Sequence of chain 3.A:
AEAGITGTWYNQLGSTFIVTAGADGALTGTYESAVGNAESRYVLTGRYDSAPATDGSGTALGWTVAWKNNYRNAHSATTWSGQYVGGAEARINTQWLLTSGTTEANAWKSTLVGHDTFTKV

The small molecule below binds the protein below.
Small molecule (SMILES): NC(=O)CC[C@H](NC(=O)[C@@H]1CCCN1C(=O)[C@@H](N)Cc1c[nH]cn1)C(=O)NCC(=O)N1CCC[C@H]1C(=O)N1CCC[C@H]1C(=O)N[C@@H](CS)C(=O)N[C@@H](CCCC[NH3+])C(N)=O

Binding-site contacts:
Ligand atom CB contacts residue TYR42 of chain 1.A at 3.5 Å (hydrophobic).
Ligand atom SG contacts residue LEA1 of chain 1.C at 1.8 Å.
Ligand atom NE2 contacts residue THR78 of chain 1.A at 3.9 Å.
Ligand atom OE1 contacts residue LEU98 of chain 1.A at 3.5 Å.
Ligand atom NE2 contacts residue TRP96 of chain 1.A at 3.4 Å.
Ligand atom N contacts residue LEA1 of chain 1.C at 3.4 Å (h-bond).
Ligand atom CB contacts residue LEA1 of chain 1.C at 3.7 Å.
Ligand atom CA contacts residue LEU13 of chain 1.A at 3.6 Å (hydrophobic).
Ligand atom CG contacts residue TRP67 of chain 1.A at 3.6 Å (hydrophobic).
Ligand atom O contacts residue LEU13 of chain 1.A at 3.8 Å.
Ligand atom O contacts residue LEA1 of chain 1.C at 3.3 Å.
Ligand atom CB contacts residue TRP67 of chain 1.A at 3.8 Å (hydrophobic).
Ligand atom CB contacts residue SER33 of chain 1.A at 3.6 Å.
Ligand atom CD contacts residue TRP108 of chain 3.A at 3.5 Å (hydrophobic).
Ligand atom C contacts residue SER33 of chain 1.A at 3.8 Å.
Ligand atom CD contacts residue ARG72 of chain 1.A at 3.6 Å.
Ligand atom CA contacts residue LEA1 of chain 1.C at 2.4 Å.
Ligand atom CB contacts residue TRP67 of chain 1.A at 3.7 Å (hydrophobic).
Ligand atom CD2 contacts residue SER76 of chain 1.A at 3.7 Å.
Ligand atom N contacts residue LEA1 of chain 1.C at 1.3 Å.
Ligand atom CB contacts residue LEA1 of chain 1.C at 2.7 Å.
Ligand atom NE2 contacts residue SER76 of chain 1.A at 3.0 Å (h-bond).
Ligand atom N contacts residue ALA34 of chain 1.A at 3.5 Å.
Ligand atom CG contacts residue ALA34 of chain 1.A at 3.4 Å (hydrophobic).
Ligand atom C contacts residue LEA1 of chain 1.C at 2.9 Å.
Ligand atom CD contacts residue LEU13 of chain 1.A at 3.1 Å (hydrophobic).
Ligand atom CD contacts residue ALA34 of chain 1.A at 3.5 Å (hydrophobic).
Ligand atom CD contacts residue THR78 of chain 1.A at 3.8 Å.
Ligand atom CA contacts residue TRP108 of chain 3.A at 3.8 Å (hydrophobic).
Ligand atom CG contacts residue TYR42 of chain 1.A at 3.7 Å (hydrophobic).
Ligand atom OE1 contacts residue TRP67 of chain 1.A at 3.8 Å.
Ligand atom NE2 contacts residue ALA74 of chain 1.A at 3.9 Å.
Ligand atom CD contacts residue LEA1 of chain 1.C at 3.8 Å.
Ligand atom CE1 contacts residue TRP67 of chain 1.A at 3.6 Å (hydrophobic).
Ligand atom NE2 contacts residue TRP67 of chain 1.A at 3.7 Å.
Ligand atom O contacts residue SER33 of chain 1.A at 3.0 Å.
Ligand atom OE1 contacts residue THR78 of chain 1.A at 2.7 Å (h-bond).
Ligand atom CD contacts residue ALA74 of chain 1.A at 3.9 Å (hydrophobic).
Ligand atom CA contacts residue ALA34 of chain 1.A at 3.7 Å (hydrophobic).
Ligand atom CD contacts residue TRP108 of chain 3.A at 3.9 Å (hydrophobic).

Sequence of chain 1.A:
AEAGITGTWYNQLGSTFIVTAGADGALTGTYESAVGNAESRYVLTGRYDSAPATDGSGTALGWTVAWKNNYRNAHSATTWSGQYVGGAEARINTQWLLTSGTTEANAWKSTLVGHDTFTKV